Binding-site contacts:
Ligand atom C9 contacts residue PHE186 of chain 1.C at 3.5 Å (hydrophobic).
Ligand atom C3 contacts residue LEU99 of chain 1.C at 3.8 Å (hydrophobic).
Ligand atom C2 contacts residue LEU99 of chain 1.C at 3.9 Å (hydrophobic).
Ligand atom O1 contacts residue SER96 of chain 1.C at 2.6 Å (h-bond).
Ligand atom C8 contacts residue HEM1 of chain 1.P at 3.2 Å.
Ligand atom C1 contacts residue ALA249 of chain 1.C at 3.6 Å (hydrophobic).
Ligand atom C7 contacts residue ARG93 of chain 1.C at 4.0 Å.
Ligand atom C3 contacts residue ALA249 of chain 1.C at 3.8 Å (hydrophobic).
Ligand atom C7 contacts residue SER245 of chain 1.C at 3.4 Å.
Ligand atom C9 contacts residue SER248 of chain 1.C at 4.0 Å.
Ligand atom C2 contacts residue ALA249 of chain 1.C at 3.5 Å (hydrophobic).
Ligand atom C8 contacts residue PHE299 of chain 1.C at 3.8 Å (hydrophobic).
Ligand atom C5 contacts residue ALA249 of chain 1.C at 4.0 Å (hydrophobic).
Ligand atom C9 contacts residue VAL182 of chain 1.C at 3.2 Å (hydrophobic).
Ligand atom C7 contacts residue SER96 of chain 1.C at 3.4 Å.
Ligand atom O2 contacts residue ARG93 of chain 1.C at 2.9 Å (salt-bridge).
Ligand atom C4 contacts residue LEU99 of chain 1.C at 3.7 Å (hydrophobic).
Ligand atom O2 contacts residue SER245 of chain 1.C at 3.5 Å (h-bond).
Ligand atom C4 contacts residue SER248 of chain 1.C at 3.8 Å.
Ligand atom C4 contacts residue ALA249 of chain 1.C at 4.1 Å (hydrophobic).
Ligand atom C7 contacts residue LEU99 of chain 1.C at 4.0 Å (hydrophobic).
Ligand atom O3 contacts residue ALA249 of chain 1.C at 4.1 Å.
Ligand atom C6 contacts residue ALA249 of chain 1.C at 3.9 Å (hydrophobic).
Ligand atom C9 contacts residue PHE183 of chain 1.C at 3.5 Å (hydrophobic).
Ligand atom C5 contacts residue LEU99 of chain 1.C at 3.6 Å (hydrophobic).
Ligand atom C6 contacts residue LEU99 of chain 1.C at 3.7 Å (hydrophobic).
Ligand atom C1 contacts residue HEM1 of chain 1.P at 3.4 Å.
Ligand atom C4 contacts residue ARG93 of chain 1.C at 4.1 Å.
Ligand atom O2 contacts residue SER96 of chain 1.C at 3.7 Å.
Ligand atom O4 contacts residue PHE186 of chain 1.C at 3.4 Å.
Ligand atom O3 contacts residue PHE183 of chain 1.C at 3.5 Å.
Ligand atom C1 contacts residue LEU99 of chain 1.C at 3.9 Å (hydrophobic).
Ligand atom O3 contacts residue PHE299 of chain 1.C at 3.6 Å.
Ligand atom O1 contacts residue ILE98 of chain 1.C at 4.0 Å.
Ligand atom O1 contacts residue LEU99 of chain 1.C at 3.6 Å.
Ligand atom C3 contacts residue PHE186 of chain 1.C at 4.1 Å (hydrophobic).
Ligand atom O4 contacts residue PHE183 of chain 1.C at 3.2 Å.
Ligand atom O1 contacts residue SER245 of chain 1.C at 2.6 Å (h-bond).
Ligand atom C6 contacts residue HEM1 of chain 1.P at 3.6 Å.
Ligand atom O2 contacts residue SER248 of chain 1.C at 3.5 Å.

A small-molecule ligand and the protein it binds are described below.
Small molecule (SMILES): COc1ccc(C(=O)O)cc1OC

Sequence of chain 1.C:
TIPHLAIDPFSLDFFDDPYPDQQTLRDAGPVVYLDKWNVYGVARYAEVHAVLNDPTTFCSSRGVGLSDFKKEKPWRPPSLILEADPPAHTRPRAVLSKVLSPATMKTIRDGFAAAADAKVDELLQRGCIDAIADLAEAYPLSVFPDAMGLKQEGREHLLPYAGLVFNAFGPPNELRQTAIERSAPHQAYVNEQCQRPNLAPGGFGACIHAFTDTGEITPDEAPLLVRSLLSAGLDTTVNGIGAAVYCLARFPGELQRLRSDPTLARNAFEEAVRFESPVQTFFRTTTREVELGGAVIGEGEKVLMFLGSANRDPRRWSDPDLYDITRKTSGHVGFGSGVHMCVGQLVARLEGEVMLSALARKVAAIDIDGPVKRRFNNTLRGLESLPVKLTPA